Sequence of chain 1.D:
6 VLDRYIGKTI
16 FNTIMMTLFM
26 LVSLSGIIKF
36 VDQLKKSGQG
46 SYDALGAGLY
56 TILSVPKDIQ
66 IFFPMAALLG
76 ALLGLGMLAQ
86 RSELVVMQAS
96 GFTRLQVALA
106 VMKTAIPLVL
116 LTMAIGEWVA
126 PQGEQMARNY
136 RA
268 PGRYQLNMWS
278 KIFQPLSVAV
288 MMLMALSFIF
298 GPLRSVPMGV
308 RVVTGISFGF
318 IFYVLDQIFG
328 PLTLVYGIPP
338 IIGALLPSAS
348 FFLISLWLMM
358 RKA

Sequence of chain 1.C:
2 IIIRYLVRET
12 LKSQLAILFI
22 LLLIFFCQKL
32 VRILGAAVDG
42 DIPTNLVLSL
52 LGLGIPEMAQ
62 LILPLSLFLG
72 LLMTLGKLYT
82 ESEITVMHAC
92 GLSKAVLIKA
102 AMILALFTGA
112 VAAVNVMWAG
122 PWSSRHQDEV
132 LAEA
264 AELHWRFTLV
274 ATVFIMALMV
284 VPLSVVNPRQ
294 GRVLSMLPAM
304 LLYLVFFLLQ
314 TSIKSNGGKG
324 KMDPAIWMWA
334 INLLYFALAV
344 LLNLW

Binding-site contacts:
Ligand atom OBY contacts residue LYS41 of chain 1.D at 3.0 Å.
Ligand atom CFX contacts residue MET303 of chain 1.C at 2.8 Å (hydrophobic).
Ligand atom CGX contacts residue LEU22 of chain 1.C at 3.3 Å (hydrophobic).
Ligand atom CEQ contacts residue ILE313 of chain 1.D at 3.0 Å (hydrophobic).
Ligand atom CGS contacts residue PHE26 of chain 1.C at 3.2 Å (hydrophobic).
Ligand atom CEH contacts residue ILE33 of chain 1.D at 2.7 Å (hydrophobic).
Ligand atom OAU contacts residue ARG33 of chain 1.C at 2.6 Å (salt-bridge).
Ligand atom CGG contacts residue PHE317 of chain 1.D at 3.3 Å (hydrophobic).
Ligand atom CEL contacts residue PHE67 of chain 1.D at 3.1 Å (hydrophobic).
Ligand atom CFV contacts residue LEU66 of chain 1.C at 3.1 Å (hydrophobic).
Ligand atom CAN contacts residue ARG33 of chain 1.C at 3.1 Å.
Ligand atom CAL contacts residue ARG33 of chain 1.C at 3.3 Å.
Ligand atom OET contacts residue LYS62 of chain 1.D at 3.2 Å.
Ligand atom CGD contacts residue GLN29 of chain 1.C at 2.8 Å.
Ligand atom OEC contacts residue ARG33 of chain 1.C at 2.8 Å (salt-bridge).
Ligand atom CDW contacts residue MET70 of chain 1.D at 3.0 Å (hydrophobic).
Ligand atom CFW contacts residue LEU66 of chain 1.C at 3.3 Å (hydrophobic).
Ligand atom CFW contacts residue TYR306 of chain 1.C at 3.2 Å (hydrophobic).
Ligand atom CDU contacts residue TYR320 of chain 1.D at 3.3 Å (hydrophobic).
Ligand atom CGU contacts residue PHE26 of chain 1.C at 3.2 Å (hydrophobic).
Ligand atom CGF contacts residue GLN29 of chain 1.C at 3.4 Å.
Ligand atom OET contacts residue LYS34 of chain 1.D at 3.2 Å.
Ligand atom OBU contacts residue LYS41 of chain 1.D at 3.2 Å.
Ligand atom CGP contacts residue PHE26 of chain 1.C at 2.9 Å (hydrophobic).
Ligand atom OAS contacts residue ASP37 of chain 1.D at 2.3 Å (salt-bridge).
Ligand atom CGQ contacts residue PHE26 of chain 1.C at 3.3 Å (hydrophobic).
Ligand atom CGI contacts residue PHE317 of chain 1.D at 3.2 Å (hydrophobic).
Ligand atom OFZ contacts residue LEU62 of chain 1.C at 3.2 Å.
Ligand atom CGJ contacts residue PHE317 of chain 1.D at 2.8 Å (hydrophobic).
Ligand atom CGC contacts residue GLN29 of chain 1.C at 3.1 Å.
Ligand atom CGG contacts residue GLN29 of chain 1.C at 3.3 Å.
Ligand atom CGH contacts residue PHE317 of chain 1.D at 2.3 Å (hydrophobic).
Ligand atom OET contacts residue SER30 of chain 1.D at 2.9 Å (h-bond).
Ligand atom CGR contacts residue PHE26 of chain 1.C at 2.8 Å (hydrophobic).
Ligand atom CFH contacts residue LEU304 of chain 1.C at 3.4 Å (hydrophobic).
Ligand atom ODM contacts residue LYS322 of chain 1.C at 3.2 Å.
Ligand atom CEB contacts residue LEU74 of chain 1.D at 3.2 Å (hydrophobic).
Ligand atom OES contacts residue LYS34 of chain 1.D at 3.0 Å (salt-bridge).
Ligand atom N2 contacts residue ASP37 of chain 1.D at 3.2 Å (salt-bridge).
Ligand atom CGE contacts residue GLN29 of chain 1.C at 3.1 Å.

The protein below binds the small molecule below.
Small molecule (SMILES): CCCCCCCCCCCCCC(=O)O[C@H](CCCCCCCCCCC)CC(=O)O[C@@H]1[C@@H](NC(=O)C[C@@H](CCCCCCCCCCC)OC(=O)CCCCCCCCCCC)[C@H](OC[C@H]2O[C@H](OP(=O)(O)O)[C@H](NC(=O)C[C@H](O)CCCCCCCCCCC)[C@@H](OC(=O)C[C@H](O)CCCCCCCCCCC)[C@@H]2O)O[C@H](CO[C@]2(C(=O)O)C[C@@H](O[C@]3(C(=O)O)C[C@@H](O)[C@@H](O)[C@@H]([C@H](O)CO)O3)[C@@H](O[C@H]3O[C@H]([C@@H](O)CO)[C@@H](OP(=O)(O)O)[C@H](O[C@H]4O[C@H]([C@@H](O)CO[C@H]5O[C@H]([C@@H](O)CO)[C@@H](O)[C@H](O)[C@@H]5O)[C@@H](OP(=O)(O)O)[C@H](O)[C@@H]4O)[C@@H]3O)[C@@H]([C@H](O)CO)O2)[C@H]1OP(=O)(O)O